Sequence of chain 2.A:
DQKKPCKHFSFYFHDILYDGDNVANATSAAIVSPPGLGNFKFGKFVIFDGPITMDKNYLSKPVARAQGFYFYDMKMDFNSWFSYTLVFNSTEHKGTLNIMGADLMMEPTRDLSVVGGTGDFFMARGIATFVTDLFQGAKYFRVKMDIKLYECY

The small molecule below binds the protein below.
Small molecule (SMILES): NCC(=O)O

Binding-site contacts:
Ligand atom N contacts residue HIS98 of chain 2.A at 3.0 Å (h-bond).
Ligand atom N contacts residue VAL68 of chain 2.A at 4.0 Å.
Ligand atom CA contacts residue HIS98 of chain 2.A at 3.6 Å.
Ligand atom C contacts residue HIS98 of chain 2.A at 4.0 Å.
Ligand atom O contacts residue HIS98 of chain 2.A at 4.2 Å.
Ligand atom N contacts residue GLU97 of chain 2.A at 3.1 Å (salt-bridge).
Ligand atom C contacts residue PHE14 of chain 2.A at 4.3 Å (hydrophobic).
Ligand atom OXT contacts residue PHE14 of chain 2.A at 4.2 Å.
Ligand atom C contacts residue GLU97 of chain 2.A at 4.4 Å.
Ligand atom CA contacts residue GLU97 of chain 2.A at 3.0 Å.
Ligand atom C contacts residue MET59 of chain 2.A at 4.1 Å (hydrophobic).
Ligand atom OXT contacts residue MET59 of chain 2.A at 3.9 Å.
Ligand atom O contacts residue PHE14 of chain 2.A at 3.7 Å.
Ligand atom O contacts residue PHE16 of chain 2.A at 3.8 Å.
Ligand atom O contacts residue MET59 of chain 2.A at 4.3 Å.